Sequence of chain 1.H:
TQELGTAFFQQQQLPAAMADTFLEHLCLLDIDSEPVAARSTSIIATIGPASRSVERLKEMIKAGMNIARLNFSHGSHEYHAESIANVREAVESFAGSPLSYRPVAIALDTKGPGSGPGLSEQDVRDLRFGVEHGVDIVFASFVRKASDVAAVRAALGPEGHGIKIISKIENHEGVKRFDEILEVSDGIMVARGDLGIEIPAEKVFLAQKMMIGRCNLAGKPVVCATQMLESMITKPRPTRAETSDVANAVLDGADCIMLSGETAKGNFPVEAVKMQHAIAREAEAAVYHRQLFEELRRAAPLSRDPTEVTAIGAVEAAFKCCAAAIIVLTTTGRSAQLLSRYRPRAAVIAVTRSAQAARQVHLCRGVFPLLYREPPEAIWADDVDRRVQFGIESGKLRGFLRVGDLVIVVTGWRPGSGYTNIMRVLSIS

A small-molecule ligand and the protein it binds are described below.
Small molecule (SMILES): O=C([O-])C(=O)[O-]

Binding-site contacts:
Ligand atom O4 contacts residue ALA209 of chain 1.H at 3.9 Å.
Ligand atom O1 contacts residue ARG87 of chain 1.H at 3.9 Å.
Ligand atom C1 contacts residue THR244 of chain 1.H at 4.0 Å.
Ligand atom O1 contacts residue LYS186 of chain 1.H at 3.8 Å.
Ligand atom C2 contacts residue GLU188 of chain 1.H at 3.6 Å.
Ligand atom O1 contacts residue MG1 of chain 1.SA at 4.0 Å.
Ligand atom O2 contacts residue ALA209 of chain 1.H at 3.3 Å.
Ligand atom C1 contacts residue GLU188 of chain 1.H at 3.7 Å.
Ligand atom O3 contacts residue ASP212 of chain 1.H at 4.1 Å.
Ligand atom O2 contacts residue GLY211 of chain 1.H at 2.8 Å (h-bond).
Ligand atom C2 contacts residue ARG210 of chain 1.H at 4.4 Å.
Ligand atom C2 contacts residue ASP212 of chain 1.H at 3.8 Å.
Ligand atom O4 contacts residue ASP212 of chain 1.H at 2.9 Å (salt-bridge).
Ligand atom O3 contacts residue LYS186 of chain 1.H at 2.7 Å (salt-bridge).
Ligand atom O3 contacts residue MG1 of chain 1.SA at 2.1 Å.
Ligand atom C2 contacts residue MG1 of chain 1.SA at 2.8 Å.
Ligand atom O1 contacts residue THR244 of chain 1.H at 3.5 Å (h-bond).
Ligand atom O1 contacts residue ALA209 of chain 1.H at 4.2 Å.
Ligand atom O3 contacts residue GLU188 of chain 1.H at 3.1 Å (salt-bridge).
Ligand atom O1 contacts residue MET276 of chain 1.H at 4.1 Å.
Ligand atom C2 contacts residue ALA209 of chain 1.H at 3.5 Å (hydrophobic).
Ligand atom O4 contacts residue MG1 of chain 1.SA at 2.1 Å.
Ligand atom O3 contacts residue ALA209 of chain 1.H at 4.2 Å.
Ligand atom C2 contacts residue GLY211 of chain 1.H at 3.7 Å.
Ligand atom O1 contacts residue MET207 of chain 1.H at 4.2 Å.
Ligand atom O4 contacts residue GLY211 of chain 1.H at 3.7 Å.
Ligand atom O2 contacts residue THR244 of chain 1.H at 2.6 Å (h-bond).
Ligand atom C1 contacts residue MG1 of chain 1.SA at 2.8 Å.
Ligand atom C1 contacts residue ALA209 of chain 1.H at 3.8 Å (hydrophobic).
Ligand atom C1 contacts residue LYS186 of chain 1.H at 3.6 Å.
Ligand atom O2 contacts residue ASP212 of chain 1.H at 4.0 Å.
Ligand atom O4 contacts residue GLU188 of chain 1.H at 3.0 Å (salt-bridge).
Ligand atom O2 contacts residue MG1 of chain 1.SA at 4.1 Å.
Ligand atom C2 contacts residue THR244 of chain 1.H at 3.7 Å.
Ligand atom O2 contacts residue ARG210 of chain 1.H at 3.4 Å (salt-bridge).